Binding-site contacts:
Ligand atom C5 contacts residue NAG1 of chain 30.DA at 4.3 Å.
Ligand atom O4 contacts residue NAG1 of chain 30.DA at 3.0 Å.
Ligand atom C6 contacts residue NAG1 of chain 30.DA at 4.3 Å.
Ligand atom C8 contacts residue ARG57 of chain 30.F at 4.2 Å.
Ligand atom C1 contacts residue ASN69 of chain 30.F at 2.7 Å.
Ligand atom C5 contacts residue VAL31 of chain 30.F at 4.2 Å (hydrophobic).
Ligand atom C4 contacts residue VAL31 of chain 30.F at 3.8 Å (hydrophobic).
Ligand atom C3 contacts residue NAG1 of chain 30.DA at 3.7 Å.
Ligand atom C5 contacts residue ASN69 of chain 30.F at 3.7 Å.
Ligand atom C3 contacts residue VAL31 of chain 30.F at 3.0 Å (hydrophobic).
Ligand atom O5 contacts residue MET33 of chain 30.F at 4.2 Å.
Ligand atom O1 contacts residue VAL31 of chain 30.F at 3.4 Å (h-bond).
Ligand atom C2 contacts residue ASN69 of chain 30.F at 4.2 Å.
Ligand atom O6 contacts residue NAG1 of chain 30.DA at 3.0 Å.
Ligand atom N2 contacts residue ASN69 of chain 30.F at 4.3 Å.
Ligand atom C8 contacts residue SER70 of chain 30.F at 3.7 Å.
Ligand atom C8 contacts residue ASN69 of chain 30.F at 3.4 Å.
Ligand atom C6 contacts residue MET33 of chain 30.F at 3.5 Å (hydrophobic).
Ligand atom C5 contacts residue MET33 of chain 30.F at 3.7 Å (hydrophobic).
Ligand atom O1 contacts residue ASN69 of chain 30.F at 2.1 Å (h-bond).
Ligand atom C1 contacts residue VAL31 of chain 30.F at 4.3 Å (hydrophobic).
Ligand atom O3 contacts residue VAL31 of chain 30.F at 3.6 Å.
Ligand atom O1 contacts residue MET33 of chain 30.F at 3.9 Å.
Ligand atom O3 contacts residue NAG1 of chain 30.DA at 2.6 Å (h-bond).
Ligand atom C4 contacts residue NAG1 of chain 30.DA at 3.2 Å.
Ligand atom O5 contacts residue ASN69 of chain 30.F at 2.8 Å (h-bond).
Ligand atom O7 contacts residue ASN69 of chain 30.F at 3.8 Å.
Ligand atom N2 contacts residue VAL31 of chain 30.F at 4.0 Å.
Ligand atom O1 contacts residue SER70 of chain 30.F at 4.2 Å.
Ligand atom C2 contacts residue VAL31 of chain 30.F at 4.0 Å (hydrophobic).
Ligand atom C6 contacts residue ASN69 of chain 30.F at 4.4 Å.
Ligand atom C7 contacts residue ASN69 of chain 30.F at 3.8 Å.
Ligand atom C6 contacts residue LEU24 of chain 30.F at 4.5 Å (hydrophobic).
Ligand atom O4 contacts residue VAL31 of chain 30.F at 3.3 Å.
Ligand atom C7 contacts residue SER70 of chain 30.F at 4.4 Å.

Sequence of chain 30.F:
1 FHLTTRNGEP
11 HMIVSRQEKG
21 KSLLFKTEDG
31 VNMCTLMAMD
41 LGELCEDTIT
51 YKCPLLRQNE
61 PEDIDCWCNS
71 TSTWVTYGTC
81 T

This protein binds this small molecule.
Small molecule (SMILES): CC(=O)N[C@@H]1[C@@H](O)[C@H](O)[C@@H](CO)O[C@H]1O